Sequence of chain 1.B:
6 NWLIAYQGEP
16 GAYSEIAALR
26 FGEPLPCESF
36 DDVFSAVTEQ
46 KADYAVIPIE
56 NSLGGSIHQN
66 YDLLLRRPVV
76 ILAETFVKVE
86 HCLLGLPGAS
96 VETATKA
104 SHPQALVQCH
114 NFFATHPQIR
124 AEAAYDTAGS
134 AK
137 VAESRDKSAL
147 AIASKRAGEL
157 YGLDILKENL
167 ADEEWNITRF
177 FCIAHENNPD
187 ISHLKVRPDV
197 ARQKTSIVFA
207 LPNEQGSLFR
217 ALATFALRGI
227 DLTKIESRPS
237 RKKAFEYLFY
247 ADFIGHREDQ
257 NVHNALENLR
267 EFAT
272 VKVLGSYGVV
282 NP

Binding-site contacts:
Ligand atom CZ contacts residue THR229 of chain 1.A at 3.7 Å.
Ligand atom OXT contacts residue GLY212 of chain 1.B at 3.4 Å (h-bond).
Ligand atom CD1 contacts residue LEU228 of chain 1.A at 3.3 Å (hydrophobic).
Ligand atom CA contacts residue LEU228 of chain 1.A at 3.6 Å (hydrophobic).
Ligand atom CD2 contacts residue LEU214 of chain 1.B at 3.7 Å (hydrophobic).
Ligand atom OXT contacts residue GLU210 of chain 1.B at 3.8 Å.
Ligand atom N contacts residue ASN209 of chain 1.B at 2.7 Å (h-bond).
Ligand atom CE1 contacts residue LYS230 of chain 1.A at 3.8 Å.
Ligand atom CD1 contacts residue TYR243 of chain 1.B at 3.6 Å (hydrophobic).
Ligand atom CE1 contacts residue LEU228 of chain 1.A at 3.7 Å (hydrophobic).
Ligand atom CD2 contacts residue PHE245 of chain 1.B at 3.9 Å (hydrophobic).
Ligand atom CE2 contacts residue PHE245 of chain 1.B at 3.7 Å (hydrophobic).
Ligand atom CE1 contacts residue THR229 of chain 1.A at 3.3 Å.
Ligand atom N contacts residue ASP227 of chain 1.A at 2.7 Å (salt-bridge).
Ligand atom CE1 contacts residue SER233 of chain 1.B at 3.8 Å.
Ligand atom CD2 contacts residue LEU228 of chain 1.A at 3.7 Å (hydrophobic).
Ligand atom OXT contacts residue SER213 of chain 1.B at 3.5 Å (h-bond).
Ligand atom OXT contacts residue LEU214 of chain 1.B at 3.3 Å (h-bond).
Ligand atom CA contacts residue ASN209 of chain 1.B at 2.8 Å.
Ligand atom CA contacts residue ASP227 of chain 1.A at 3.4 Å.
Ligand atom CZ contacts residue SER233 of chain 1.B at 3.4 Å.
Ligand atom CZ contacts residue ILE231 of chain 1.A at 3.8 Å (hydrophobic).
Ligand atom C contacts residue ASP227 of chain 1.A at 3.6 Å.
Ligand atom N contacts residue LEU228 of chain 1.A at 2.3 Å (h-bond).
Ligand atom C contacts residue GLU210 of chain 1.B at 3.6 Å.
Ligand atom CZ contacts residue PHE245 of chain 1.B at 3.9 Å (hydrophobic).
Ligand atom CB contacts residue ASN209 of chain 1.B at 3.0 Å.
Ligand atom CE2 contacts residue LEU214 of chain 1.B at 3.6 Å (hydrophobic).
Ligand atom O contacts residue ASP227 of chain 1.A at 3.1 Å (salt-bridge).
Ligand atom CE2 contacts residue LEU228 of chain 1.A at 3.5 Å (hydrophobic).
Ligand atom C contacts residue LEU228 of chain 1.A at 3.9 Å (hydrophobic).
Ligand atom O contacts residue LEU228 of chain 1.A at 2.8 Å (h-bond).
Ligand atom CG contacts residue PHE245 of chain 1.B at 3.8 Å (hydrophobic).
Ligand atom CD1 contacts residue PHE245 of chain 1.B at 3.9 Å (hydrophobic).
Ligand atom CZ contacts residue LYS230 of chain 1.A at 3.5 Å.
Ligand atom C contacts residue GLY212 of chain 1.B at 3.8 Å.
Ligand atom O contacts residue GLY212 of chain 1.B at 3.8 Å.
Ligand atom CE1 contacts residue TYR243 of chain 1.B at 3.7 Å (hydrophobic).
Ligand atom CA contacts residue GLU210 of chain 1.B at 3.4 Å.
Ligand atom CG contacts residue LEU228 of chain 1.A at 3.5 Å (hydrophobic).

Sequence of chain 1.A:
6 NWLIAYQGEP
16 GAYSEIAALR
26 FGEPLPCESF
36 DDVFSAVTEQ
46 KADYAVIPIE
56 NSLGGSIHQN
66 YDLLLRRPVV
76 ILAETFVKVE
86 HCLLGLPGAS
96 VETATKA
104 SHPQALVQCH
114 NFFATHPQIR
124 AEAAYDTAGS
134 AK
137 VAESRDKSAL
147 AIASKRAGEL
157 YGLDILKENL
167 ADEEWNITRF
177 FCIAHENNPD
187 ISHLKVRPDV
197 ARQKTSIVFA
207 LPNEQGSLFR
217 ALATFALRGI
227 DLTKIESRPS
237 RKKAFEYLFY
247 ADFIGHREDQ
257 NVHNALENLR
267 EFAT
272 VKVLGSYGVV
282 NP

This protein binds this small molecule.
Small molecule (SMILES): N[C@@H](Cc1ccccc1)C(=O)O